Binding-site contacts:
Ligand atom O5 contacts residue HIS1387 of chain 1.D at 3.0 Å.
Ligand atom C26 contacts residue HIS1387 of chain 1.D at 4.1 Å.
Ligand atom O4 contacts residue HIS1387 of chain 1.D at 4.4 Å.
Ligand atom N11 contacts residue HIS1387 of chain 1.D at 4.4 Å.
Ligand atom O4 contacts residue GLU1404 of chain 1.D at 4.4 Å.
Ligand atom C18 contacts residue GLU1404 of chain 1.D at 3.8 Å.
Ligand atom O4 contacts residue ARG1386 of chain 1.D at 4.1 Å.
Ligand atom C24 contacts residue ARG1386 of chain 1.D at 3.9 Å.
Ligand atom C28 contacts residue HIS1387 of chain 1.D at 4.2 Å.
Ligand atom C23 contacts residue ARG1386 of chain 1.D at 3.5 Å.

Sequence of chain 1.D:
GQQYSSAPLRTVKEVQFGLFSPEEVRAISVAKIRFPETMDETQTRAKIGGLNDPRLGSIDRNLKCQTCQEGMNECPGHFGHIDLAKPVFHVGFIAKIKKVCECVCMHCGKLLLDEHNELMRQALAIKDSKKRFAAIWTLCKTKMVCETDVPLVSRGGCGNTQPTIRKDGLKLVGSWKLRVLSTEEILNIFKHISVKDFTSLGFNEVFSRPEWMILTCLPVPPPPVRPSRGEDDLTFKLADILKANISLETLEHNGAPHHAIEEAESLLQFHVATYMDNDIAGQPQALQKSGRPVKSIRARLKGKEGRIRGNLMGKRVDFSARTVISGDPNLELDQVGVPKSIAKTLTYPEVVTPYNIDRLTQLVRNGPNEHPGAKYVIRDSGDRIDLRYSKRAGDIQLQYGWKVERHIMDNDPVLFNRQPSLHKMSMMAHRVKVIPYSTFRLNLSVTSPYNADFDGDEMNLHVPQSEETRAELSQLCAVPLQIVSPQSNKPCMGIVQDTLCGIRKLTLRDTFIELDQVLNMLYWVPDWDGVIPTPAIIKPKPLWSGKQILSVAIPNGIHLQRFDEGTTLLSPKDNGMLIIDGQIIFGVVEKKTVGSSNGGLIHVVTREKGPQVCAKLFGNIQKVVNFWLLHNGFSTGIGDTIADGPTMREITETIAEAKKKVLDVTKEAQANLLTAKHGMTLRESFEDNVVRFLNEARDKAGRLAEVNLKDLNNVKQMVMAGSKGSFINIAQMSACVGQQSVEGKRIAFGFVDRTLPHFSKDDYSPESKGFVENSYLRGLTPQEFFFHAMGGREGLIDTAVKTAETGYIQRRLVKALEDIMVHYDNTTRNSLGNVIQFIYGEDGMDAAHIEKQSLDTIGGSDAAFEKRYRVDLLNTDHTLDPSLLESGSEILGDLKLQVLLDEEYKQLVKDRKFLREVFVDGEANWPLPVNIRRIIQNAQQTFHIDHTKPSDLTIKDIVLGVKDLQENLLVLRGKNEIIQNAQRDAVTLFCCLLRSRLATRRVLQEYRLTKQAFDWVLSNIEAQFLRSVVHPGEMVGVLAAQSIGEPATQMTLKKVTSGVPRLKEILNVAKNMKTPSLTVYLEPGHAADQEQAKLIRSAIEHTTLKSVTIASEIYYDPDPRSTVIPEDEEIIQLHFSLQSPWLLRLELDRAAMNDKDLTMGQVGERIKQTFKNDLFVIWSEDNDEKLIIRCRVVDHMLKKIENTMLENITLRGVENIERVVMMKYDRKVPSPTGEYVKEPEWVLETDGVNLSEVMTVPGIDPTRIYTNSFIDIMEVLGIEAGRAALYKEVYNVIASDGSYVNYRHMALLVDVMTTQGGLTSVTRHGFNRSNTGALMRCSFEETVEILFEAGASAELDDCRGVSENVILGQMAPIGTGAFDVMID

The small molecule below binds the protein below.
Small molecule (SMILES): CN(CCCNC(=O)c1cccc(C(=O)O)c1)CCCNC(=O)c1cc(NC(=O)c2cc(NC(=O)c3cc(NC(=O)c4nc(NC(=O)[C@H](N)CCNC(=O)c5cc(NC(=O)c6cc(NC(=O)c7nc(NC(=O)c8nccn8C)cn7C)cn6C)cn5C)cn4C)cn3C)cn2C)cn1C